This protein binds this small molecule.
Small molecule (SMILES): C[C@H]1O[C@@H](n2cnc3c(N)ncnc32)[C@H](O)[C@@H]1O

Binding-site contacts:
Ligand atom N6 contacts residue ASN215 of chain 2.A at 3.1 Å (h-bond).
Ligand atom C3' contacts residue ASP16 of chain 2.C at 3.5 Å.
Ligand atom C4 contacts residue PHE254 of chain 2.A at 3.6 Å (hydrophobic).
Ligand atom N3 contacts residue PHE254 of chain 2.A at 3.6 Å.
Ligand atom N9 contacts residue TRP50 of chain 2.C at 3.6 Å.
Ligand atom O2' contacts residue ASP16 of chain 2.C at 2.7 Å (salt-bridge).
Ligand atom O3' contacts residue TYR77 of chain 2.C at 3.4 Å (h-bond).
Ligand atom N1 contacts residue PHE254 of chain 2.A at 3.4 Å.
Ligand atom C6 contacts residue TRP50 of chain 2.C at 3.7 Å (hydrophobic).
Ligand atom C1' contacts residue TYR77 of chain 2.C at 3.5 Å (hydrophobic).
Ligand atom C3' contacts residue SER158 of chain 2.C at 3.7 Å.
Ligand atom C5' contacts residue SER158 of chain 2.C at 3.6 Å.
Ligand atom N6 contacts residue PHE254 of chain 2.A at 3.4 Å.
Ligand atom C6 contacts residue ARG277 of chain 2.A at 3.7 Å.
Ligand atom N7 contacts residue ASN215 of chain 2.A at 3.2 Å (h-bond).
Ligand atom C5' contacts residue THR155 of chain 2.C at 3.5 Å.
Ligand atom N7 contacts residue PHE213 of chain 2.A at 3.5 Å.
Ligand atom N3 contacts residue TRP50 of chain 2.C at 3.7 Å.
Ligand atom C4 contacts residue TRP50 of chain 2.C at 3.5 Å (hydrophobic).
Ligand atom O2' contacts residue THR76 of chain 2.C at 3.6 Å.
Ligand atom O2' contacts residue TYR77 of chain 2.C at 3.3 Å (h-bond).
Ligand atom C5 contacts residue TRP50 of chain 2.C at 3.6 Å (hydrophobic).
Ligand atom O3' contacts residue SER158 of chain 2.C at 2.7 Å (h-bond).
Ligand atom C2 contacts residue PHE254 of chain 2.A at 3.6 Å (hydrophobic).
Ligand atom C8 contacts residue PHE213 of chain 2.A at 3.5 Å (hydrophobic).
Ligand atom C2' contacts residue PHE213 of chain 2.A at 3.5 Å (hydrophobic).
Ligand atom C5' contacts residue PHE156 of chain 2.C at 3.7 Å (hydrophobic).
Ligand atom N3 contacts residue PRO78 of chain 2.C at 3.4 Å.
Ligand atom O4' contacts residue THR80 of chain 2.C at 3.6 Å.
Ligand atom C2 contacts residue ALA279 of chain 2.A at 3.5 Å (hydrophobic).
Ligand atom C6 contacts residue PHE254 of chain 2.A at 3.4 Å (hydrophobic).
Ligand atom C5 contacts residue PHE254 of chain 2.A at 3.7 Å (hydrophobic).
Ligand atom O3' contacts residue ASP16 of chain 2.C at 2.7 Å (salt-bridge).
Ligand atom C2' contacts residue ASP16 of chain 2.C at 3.6 Å.
Ligand atom O2' contacts residue TRP50 of chain 2.C at 3.1 Å (h-bond).
Ligand atom C2 contacts residue PRO78 of chain 2.C at 3.6 Å (hydrophobic).
Ligand atom N6 contacts residue ARG277 of chain 2.A at 2.8 Å (salt-bridge).
Ligand atom C4' contacts residue TYR77 of chain 2.C at 3.6 Å (hydrophobic).
Ligand atom N7 contacts residue PHE254 of chain 2.A at 3.6 Å.
Ligand atom N1 contacts residue ALA279 of chain 2.A at 2.9 Å (h-bond).

Sequence of chain 2.A:
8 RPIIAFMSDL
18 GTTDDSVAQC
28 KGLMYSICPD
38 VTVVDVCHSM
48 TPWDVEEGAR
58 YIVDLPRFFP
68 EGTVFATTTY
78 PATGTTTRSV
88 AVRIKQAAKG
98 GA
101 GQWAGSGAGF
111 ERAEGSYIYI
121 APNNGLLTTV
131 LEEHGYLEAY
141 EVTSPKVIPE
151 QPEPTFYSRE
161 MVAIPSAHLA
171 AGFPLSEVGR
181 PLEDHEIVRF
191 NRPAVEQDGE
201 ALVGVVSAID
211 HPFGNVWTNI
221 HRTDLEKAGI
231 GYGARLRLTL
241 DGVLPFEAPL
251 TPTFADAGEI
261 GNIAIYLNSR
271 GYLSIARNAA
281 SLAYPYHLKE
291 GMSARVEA

Sequence of chain 2.C:
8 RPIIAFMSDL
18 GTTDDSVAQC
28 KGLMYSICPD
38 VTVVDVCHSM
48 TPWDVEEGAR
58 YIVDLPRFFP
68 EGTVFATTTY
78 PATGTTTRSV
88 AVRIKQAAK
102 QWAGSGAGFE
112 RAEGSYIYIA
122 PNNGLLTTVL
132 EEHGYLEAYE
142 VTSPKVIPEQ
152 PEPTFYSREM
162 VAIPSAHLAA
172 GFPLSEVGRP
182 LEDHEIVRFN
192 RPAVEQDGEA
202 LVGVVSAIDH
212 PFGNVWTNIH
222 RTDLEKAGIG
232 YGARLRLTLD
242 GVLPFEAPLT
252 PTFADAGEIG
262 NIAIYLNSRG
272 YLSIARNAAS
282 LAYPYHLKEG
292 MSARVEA